Binding-site contacts:
Ligand atom O6 contacts residue ARG157 of chain 1.D at 4.0 Å.
Ligand atom O5 contacts residue ASN170 of chain 1.D at 2.5 Å (h-bond).
Ligand atom C3 contacts residue ASN170 of chain 1.D at 3.8 Å.
Ligand atom O5 contacts residue THR172 of chain 1.D at 4.5 Å.
Ligand atom C1 contacts residue ASN170 of chain 1.D at 1.4 Å.
Ligand atom O7 contacts residue GLY125 of chain 1.D at 4.5 Å.
Ligand atom C6 contacts residue ASN170 of chain 1.D at 3.2 Å.
Ligand atom O6 contacts residue ASN170 of chain 1.D at 3.5 Å (h-bond).
Ligand atom O7 contacts residue ASN170 of chain 1.D at 3.0 Å (h-bond).
Ligand atom C4 contacts residue ASN170 of chain 1.D at 4.0 Å.
Ligand atom C2 contacts residue ASN170 of chain 1.D at 2.5 Å.
Ligand atom C7 contacts residue ASN170 of chain 1.D at 3.4 Å.
Ligand atom C5 contacts residue ASN170 of chain 1.D at 3.3 Å.
Ligand atom C6 contacts residue ARG157 of chain 1.D at 3.3 Å.
Ligand atom N2 contacts residue ASN170 of chain 1.D at 3.2 Å (h-bond).

Sequence of chain 1.D:
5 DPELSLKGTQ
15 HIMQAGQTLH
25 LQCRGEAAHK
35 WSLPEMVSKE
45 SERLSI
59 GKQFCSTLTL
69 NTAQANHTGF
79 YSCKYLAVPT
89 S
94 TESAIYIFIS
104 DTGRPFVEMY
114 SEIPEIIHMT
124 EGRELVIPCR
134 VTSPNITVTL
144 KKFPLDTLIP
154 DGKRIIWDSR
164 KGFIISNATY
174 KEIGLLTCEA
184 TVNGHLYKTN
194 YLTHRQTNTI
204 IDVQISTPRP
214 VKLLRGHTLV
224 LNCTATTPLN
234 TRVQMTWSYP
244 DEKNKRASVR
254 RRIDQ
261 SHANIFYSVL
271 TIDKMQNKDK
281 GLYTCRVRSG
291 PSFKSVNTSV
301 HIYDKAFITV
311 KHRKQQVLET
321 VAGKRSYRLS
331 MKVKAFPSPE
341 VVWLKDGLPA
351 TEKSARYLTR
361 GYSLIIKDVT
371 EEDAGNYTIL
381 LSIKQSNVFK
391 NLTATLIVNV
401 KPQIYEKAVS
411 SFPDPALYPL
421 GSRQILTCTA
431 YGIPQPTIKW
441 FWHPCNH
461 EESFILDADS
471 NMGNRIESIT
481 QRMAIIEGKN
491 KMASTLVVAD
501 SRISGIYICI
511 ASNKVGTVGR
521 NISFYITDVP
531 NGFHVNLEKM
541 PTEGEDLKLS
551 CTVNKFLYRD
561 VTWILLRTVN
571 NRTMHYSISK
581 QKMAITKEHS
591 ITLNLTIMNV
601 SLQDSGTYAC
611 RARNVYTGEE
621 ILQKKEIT

The protein below binds the small molecule below.
Small molecule (SMILES): CC(=O)N[C@H]1[C@H](O[C@H]2[C@H](O)[C@@H](NC(C)=O)CO[C@@H]2CO)O[C@H](CO)[C@@H](O)[C@@H]1O